The protein below binds the small molecule below.
Small molecule (SMILES): O=C(O)c1cc(/N=C/S)ccc1-c1c2ccc(=O)cc-2oc2cc(O)ccc12

Sequence of chain 1.C:
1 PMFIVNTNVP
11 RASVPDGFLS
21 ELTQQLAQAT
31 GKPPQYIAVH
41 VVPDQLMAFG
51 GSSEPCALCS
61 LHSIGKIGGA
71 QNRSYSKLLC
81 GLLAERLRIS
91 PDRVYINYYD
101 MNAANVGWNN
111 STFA

Binding-site contacts:
Ligand atom C5 contacts residue TYR36 of chain 1.A at 3.9 Å (hydrophobic).
Ligand atom C17 contacts residue PHE113 of chain 1.A at 3.8 Å (hydrophobic).
Ligand atom C18 contacts residue PHE113 of chain 1.A at 4.1 Å (hydrophobic).
Ligand atom C1 contacts residue TYR95 of chain 1.C at 4.0 Å (hydrophobic).
Ligand atom C18 contacts residue TRP108 of chain 1.A at 4.0 Å (hydrophobic).
Ligand atom C1 contacts residue PHE113 of chain 1.A at 3.8 Å (hydrophobic).
Ligand atom C1 contacts residue TYR36 of chain 1.A at 4.3 Å (hydrophobic).
Ligand atom C11 contacts residue PHE113 of chain 1.A at 3.8 Å (hydrophobic).
Ligand atom C15 contacts residue PHE113 of chain 1.A at 3.4 Å (hydrophobic).
Ligand atom S contacts residue PRO1 of chain 1.A at 2.7 Å (h-bond).
Ligand atom C10 contacts residue PHE113 of chain 1.A at 3.5 Å (hydrophobic).
Ligand atom C9 contacts residue PHE113 of chain 1.A at 3.8 Å (hydrophobic).
Ligand atom O3 contacts residue PHE113 of chain 1.A at 3.4 Å.
Ligand atom C18 contacts residue TYR36 of chain 1.A at 3.5 Å (hydrophobic).
Ligand atom C13 contacts residue ILE64 of chain 1.A at 3.7 Å (hydrophobic).
Ligand atom S contacts residue ILE64 of chain 1.A at 3.6 Å.
Ligand atom S contacts residue HIS62 of chain 1.A at 4.1 Å.
Ligand atom C contacts residue ILE64 of chain 1.A at 3.8 Å (hydrophobic).
Ligand atom C8 contacts residue PHE113 of chain 1.A at 3.9 Å (hydrophobic).
Ligand atom O2 contacts residue PHE113 of chain 1.A at 3.9 Å.
Ligand atom C14 contacts residue ILE64 of chain 1.A at 4.0 Å (hydrophobic).
Ligand atom C12 contacts residue PHE113 of chain 1.A at 4.1 Å (hydrophobic).
Ligand atom C6 contacts residue TYR36 of chain 1.A at 4.0 Å (hydrophobic).
Ligand atom C1 contacts residue ILE64 of chain 1.A at 3.8 Å (hydrophobic).
Ligand atom C12 contacts residue ALA103 of chain 1.A at 4.2 Å (hydrophobic).
Ligand atom C19 contacts residue PHE113 of chain 1.A at 4.1 Å (hydrophobic).
Ligand atom O1 contacts residue LYS32 of chain 1.A at 3.7 Å.
Ligand atom O4 contacts residue TRP108 of chain 1.A at 3.5 Å.
Ligand atom O2 contacts residue ALA103 of chain 1.A at 3.6 Å.
Ligand atom C contacts residue TYR95 of chain 1.C at 3.5 Å (hydrophobic).
Ligand atom C contacts residue TYR36 of chain 1.A at 3.7 Å (hydrophobic).
Ligand atom N contacts residue PRO1 of chain 1.A at 2.4 Å (h-bond).
Ligand atom C5 contacts residue PRO1 of chain 1.A at 3.7 Å (hydrophobic).
Ligand atom N contacts residue TYR36 of chain 1.A at 4.0 Å.
Ligand atom C16 contacts residue PHE113 of chain 1.A at 3.4 Å (hydrophobic).
Ligand atom C17 contacts residue TYR36 of chain 1.A at 3.9 Å (hydrophobic).
Ligand atom S contacts residue MET2 of chain 1.A at 4.0 Å.
Ligand atom C20 contacts residue PHE113 of chain 1.A at 3.8 Å (hydrophobic).
Ligand atom C6 contacts residue PRO1 of chain 1.A at 1.5 Å (hydrophobic).
Ligand atom C19 contacts residue TRP108 of chain 1.A at 3.8 Å (hydrophobic).

Sequence of chain 1.A:
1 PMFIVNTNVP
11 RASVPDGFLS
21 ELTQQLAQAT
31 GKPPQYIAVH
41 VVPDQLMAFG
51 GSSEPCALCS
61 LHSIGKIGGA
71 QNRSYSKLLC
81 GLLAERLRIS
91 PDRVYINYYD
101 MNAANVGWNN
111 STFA